Sequence of chain 1.C:
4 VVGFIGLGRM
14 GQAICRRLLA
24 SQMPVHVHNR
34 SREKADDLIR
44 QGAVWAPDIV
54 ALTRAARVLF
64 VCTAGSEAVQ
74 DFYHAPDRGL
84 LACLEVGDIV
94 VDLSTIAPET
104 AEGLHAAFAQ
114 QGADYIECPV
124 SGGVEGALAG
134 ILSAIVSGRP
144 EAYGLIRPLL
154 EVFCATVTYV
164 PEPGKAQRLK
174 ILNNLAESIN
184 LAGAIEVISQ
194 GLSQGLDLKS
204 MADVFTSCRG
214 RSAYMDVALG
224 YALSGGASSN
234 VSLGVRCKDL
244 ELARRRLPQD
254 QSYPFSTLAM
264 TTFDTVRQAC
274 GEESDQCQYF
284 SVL

Sequence of chain 1.D:
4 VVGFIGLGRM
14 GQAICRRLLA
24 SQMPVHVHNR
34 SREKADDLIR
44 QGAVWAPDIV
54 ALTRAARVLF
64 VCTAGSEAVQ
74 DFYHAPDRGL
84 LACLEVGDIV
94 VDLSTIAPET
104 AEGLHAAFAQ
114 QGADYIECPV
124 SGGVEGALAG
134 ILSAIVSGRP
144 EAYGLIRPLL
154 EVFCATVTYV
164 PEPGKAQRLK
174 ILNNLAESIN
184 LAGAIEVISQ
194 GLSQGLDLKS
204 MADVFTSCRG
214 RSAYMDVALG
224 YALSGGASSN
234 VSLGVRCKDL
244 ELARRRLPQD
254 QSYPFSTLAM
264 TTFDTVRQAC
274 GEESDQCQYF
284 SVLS

Binding-site contacts:
Ligand atom C6 contacts residue LYS173 of chain 1.D at 3.6 Å.
Ligand atom C1 contacts residue VAL234 of chain 1.D at 4.1 Å (hydrophobic).
Ligand atom O3 contacts residue TYR217 of chain 1.D at 2.7 Å (h-bond).
Ligand atom C6 contacts residue NAP1 of chain 1.M at 3.0 Å.
Ligand atom O3 contacts residue ARG212 of chain 1.C at 2.8 Å.
Ligand atom P1 contacts residue GLY126 of chain 1.D at 4.1 Å.
Ligand atom O3 contacts residue GLU180 of chain 1.D at 3.2 Å (salt-bridge).
Ligand atom C8 contacts residue ASP242 of chain 1.D at 4.1 Å.
Ligand atom C8 contacts residue NAP1 of chain 1.M at 3.3 Å.
Ligand atom O2 contacts residue ASN177 of chain 1.D at 3.7 Å.
Ligand atom P1 contacts residue SER124 of chain 1.D at 3.6 Å.
Ligand atom P1 contacts residue GLU180 of chain 1.D at 3.4 Å.
Ligand atom C1 contacts residue NAP1 of chain 1.M at 3.3 Å.
Ligand atom C8 contacts residue VAL238 of chain 1.D at 3.6 Å (hydrophobic).
Ligand atom P1 contacts residue TYR217 of chain 1.D at 3.7 Å.
Ligand atom O7 contacts residue ASP242 of chain 1.D at 4.2 Å.
Ligand atom O2 contacts residue SER124 of chain 1.D at 2.7 Å (h-bond).
Ligand atom O2 contacts residue GLU180 of chain 1.D at 2.5 Å (salt-bridge).
Ligand atom P1 contacts residue ARG212 of chain 1.C at 3.8 Å.
Ligand atom O4 contacts residue SER124 of chain 1.D at 3.5 Å.
Ligand atom O2 contacts residue GLY125 of chain 1.D at 4.2 Å.
Ligand atom O2 contacts residue VAL123 of chain 1.D at 4.2 Å.
Ligand atom O7 contacts residue LYS173 of chain 1.D at 2.5 Å (salt-bridge).
Ligand atom P1 contacts residue GLY125 of chain 1.D at 3.9 Å.
Ligand atom O7 contacts residue ASN177 of chain 1.D at 3.0 Å (h-bond).
Ligand atom O2 contacts residue LYS173 of chain 1.D at 2.8 Å (salt-bridge).
Ligand atom C1 contacts residue GLU180 of chain 1.D at 3.8 Å.
Ligand atom O3 contacts residue SER124 of chain 1.D at 4.1 Å.
Ligand atom O7 contacts residue NAP1 of chain 1.M at 3.0 Å.
Ligand atom P1 contacts residue LYS173 of chain 1.D at 3.9 Å.
Ligand atom C8 contacts residue VAL234 of chain 1.D at 3.8 Å (hydrophobic).
Ligand atom O2 contacts residue ASN176 of chain 1.D at 4.2 Å.
Ligand atom C8 contacts residue ASN177 of chain 1.D at 4.1 Å.
Ligand atom O4 contacts residue GLY126 of chain 1.D at 2.8 Å (h-bond).
Ligand atom O4 contacts residue ARG212 of chain 1.C at 3.8 Å.
Ligand atom C6 contacts residue ASN177 of chain 1.D at 3.6 Å.
Ligand atom C1 contacts residue TYR217 of chain 1.D at 3.3 Å (hydrophobic).
Ligand atom P1 contacts residue NAP1 of chain 1.M at 3.6 Å.
Ligand atom O4 contacts residue NAP1 of chain 1.M at 3.0 Å.
Ligand atom O4 contacts residue GLY125 of chain 1.D at 2.8 Å (h-bond).

A protein and the small-molecule ligand that binds it are described below.
Small molecule (SMILES): CC(=O)CP(=O)(O)O